Sequence of chain 1.A:
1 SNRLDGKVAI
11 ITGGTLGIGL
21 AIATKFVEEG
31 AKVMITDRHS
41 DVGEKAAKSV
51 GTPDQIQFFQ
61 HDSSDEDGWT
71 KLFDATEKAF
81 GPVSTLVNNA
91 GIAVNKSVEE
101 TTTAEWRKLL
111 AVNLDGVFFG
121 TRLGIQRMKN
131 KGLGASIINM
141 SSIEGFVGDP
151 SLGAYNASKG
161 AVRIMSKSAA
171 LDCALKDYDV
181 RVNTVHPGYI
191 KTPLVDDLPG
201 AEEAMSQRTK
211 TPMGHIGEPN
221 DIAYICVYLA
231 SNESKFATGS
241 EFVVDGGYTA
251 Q

Binding-site contacts:
Ligand atom C8 contacts residue TYR155 of chain 1.A at 4.4 Å (hydrophobic).
Ligand atom C4 contacts residue ASN95 of chain 1.A at 3.5 Å.
Ligand atom C7 contacts residue TYR189 of chain 1.A at 4.1 Å (hydrophobic).
Ligand atom C7 contacts residue TYR155 of chain 1.A at 4.2 Å (hydrophobic).
Ligand atom C5 contacts residue TYR189 of chain 1.A at 4.4 Å (hydrophobic).
Ligand atom O1 contacts residue TYR155 of chain 1.A at 3.1 Å.
Ligand atom C2 contacts residue LEU152 of chain 1.A at 3.8 Å (hydrophobic).
Ligand atom C6 contacts residue MET205 of chain 1.A at 4.3 Å (hydrophobic).
Ligand atom C3 contacts residue ASN95 of chain 1.A at 3.1 Å.
Ligand atom C3 contacts residue ALA93 of chain 1.A at 3.6 Å (hydrophobic).
Ligand atom C2 contacts residue ALA93 of chain 1.A at 3.5 Å (hydrophobic).
Ligand atom C7 contacts residue LEU152 of chain 1.A at 4.2 Å (hydrophobic).
Ligand atom C2 contacts residue ASN95 of chain 1.A at 4.0 Å.
Ligand atom C3 contacts residue LEU152 of chain 1.A at 4.2 Å (hydrophobic).
Ligand atom C6 contacts residue TYR189 of chain 1.A at 3.5 Å (hydrophobic).
Ligand atom C8 contacts residue TYR189 of chain 1.A at 3.4 Å (hydrophobic).
Ligand atom C5 contacts residue MET205 of chain 1.A at 4.2 Å (hydrophobic).
Ligand atom O1 contacts residue LEU152 of chain 1.A at 3.8 Å.
Ligand atom C8 contacts residue NAD1 of chain 1.C at 3.5 Å.
Ligand atom C1 contacts residue TYR189 of chain 1.A at 4.2 Å (hydrophobic).

A protein and the small-molecule ligand that binds it are described below.
Small molecule (SMILES): CC(=O)c1ccccc1